A small-molecule ligand and the protein it binds are described below.
Small molecule (SMILES): CC(=O)N[C@@H]1[C@@H](O)[C@H](O)[C@@H](CO)O[C@H]1O

Sequence of chain 1.C:
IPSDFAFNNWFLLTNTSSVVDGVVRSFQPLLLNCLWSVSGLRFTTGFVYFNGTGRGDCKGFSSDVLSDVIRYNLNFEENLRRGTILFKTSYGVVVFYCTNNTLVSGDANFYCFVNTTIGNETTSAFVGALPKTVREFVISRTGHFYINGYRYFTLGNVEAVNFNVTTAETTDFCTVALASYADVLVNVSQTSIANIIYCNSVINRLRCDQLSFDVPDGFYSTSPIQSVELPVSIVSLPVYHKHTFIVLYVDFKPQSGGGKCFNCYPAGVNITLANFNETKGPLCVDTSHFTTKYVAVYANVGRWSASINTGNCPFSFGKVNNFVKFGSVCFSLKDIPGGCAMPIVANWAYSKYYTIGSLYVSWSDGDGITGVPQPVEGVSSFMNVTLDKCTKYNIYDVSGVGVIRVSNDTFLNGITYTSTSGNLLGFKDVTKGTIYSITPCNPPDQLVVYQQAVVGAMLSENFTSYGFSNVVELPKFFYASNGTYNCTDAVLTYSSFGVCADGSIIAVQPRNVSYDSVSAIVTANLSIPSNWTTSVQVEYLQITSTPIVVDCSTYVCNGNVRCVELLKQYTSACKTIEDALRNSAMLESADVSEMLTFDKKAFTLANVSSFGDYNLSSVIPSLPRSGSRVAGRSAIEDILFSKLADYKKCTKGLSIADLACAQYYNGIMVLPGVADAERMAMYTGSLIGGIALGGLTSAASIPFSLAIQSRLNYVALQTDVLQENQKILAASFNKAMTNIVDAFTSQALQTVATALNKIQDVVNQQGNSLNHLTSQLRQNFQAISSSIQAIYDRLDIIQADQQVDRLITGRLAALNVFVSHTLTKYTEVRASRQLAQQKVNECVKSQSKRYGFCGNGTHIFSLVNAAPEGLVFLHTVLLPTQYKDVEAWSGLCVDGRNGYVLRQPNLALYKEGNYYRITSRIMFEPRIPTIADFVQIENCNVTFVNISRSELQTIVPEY

Binding-site contacts:
Ligand atom C5 contacts residue ASN663 of chain 1.C at 3.5 Å.
Ligand atom O5 contacts residue SER665 of chain 1.C at 3.4 Å (h-bond).
Ligand atom O6 contacts residue SER665 of chain 1.C at 4.3 Å.
Ligand atom N2 contacts residue ASN663 of chain 1.C at 2.9 Å (h-bond).
Ligand atom O6 contacts residue ASN663 of chain 1.C at 4.4 Å.
Ligand atom C1 contacts residue SER665 of chain 1.C at 3.3 Å.
Ligand atom C2 contacts residue ASN663 of chain 1.C at 2.4 Å.
Ligand atom C5 contacts residue SER665 of chain 1.C at 4.2 Å.
Ligand atom C8 contacts residue ASN663 of chain 1.C at 4.4 Å.
Ligand atom C1 contacts residue ASN663 of chain 1.C at 1.4 Å.
Ligand atom C7 contacts residue ASN663 of chain 1.C at 3.7 Å.
Ligand atom O5 contacts residue ASN663 of chain 1.C at 2.2 Å (h-bond).
Ligand atom C4 contacts residue ASN663 of chain 1.C at 4.2 Å.
Ligand atom C3 contacts residue ASN663 of chain 1.C at 3.7 Å.
Ligand atom O7 contacts residue ASN663 of chain 1.C at 4.1 Å.